Sequence of chain 1.H:
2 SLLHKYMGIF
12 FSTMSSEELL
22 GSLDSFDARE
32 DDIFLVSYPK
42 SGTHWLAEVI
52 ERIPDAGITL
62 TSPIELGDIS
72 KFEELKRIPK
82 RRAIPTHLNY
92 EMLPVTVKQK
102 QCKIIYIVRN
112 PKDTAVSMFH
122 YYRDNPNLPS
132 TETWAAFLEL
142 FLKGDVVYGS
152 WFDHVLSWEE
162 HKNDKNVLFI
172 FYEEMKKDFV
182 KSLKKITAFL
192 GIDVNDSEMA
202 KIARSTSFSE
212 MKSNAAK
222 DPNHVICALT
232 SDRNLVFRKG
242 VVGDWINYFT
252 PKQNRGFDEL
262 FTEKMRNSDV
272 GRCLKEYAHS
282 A

The small molecule below binds the protein below.
Small molecule (SMILES): Nc1ncnc2c1ncn2[C@@H]1O[C@H](COP(=O)(O)O)[C@@H](OP(=O)(O)O)[C@H]1O

Binding-site contacts:
Ligand atom O6P contacts residue LYS41 of chain 1.H at 3.5 Å (salt-bridge).
Ligand atom O3P contacts residue GLY241 of chain 1.H at 3.6 Å (h-bond).
Ligand atom P2 contacts residue THR44 of chain 1.H at 3.4 Å.
Ligand atom O2' contacts residue PHE209 of chain 1.H at 3.0 Å.
Ligand atom N3 contacts residue TYR173 of chain 1.H at 3.1 Å (h-bond).
Ligand atom N1 contacts residue TRP46 of chain 1.H at 3.0 Å.
Ligand atom O5P contacts residue LYS41 of chain 1.H at 2.7 Å.
Ligand atom N6 contacts residue SER208 of chain 1.H at 3.5 Å.
Ligand atom O2' contacts residue GLY241 of chain 1.H at 3.0 Å.
Ligand atom O1P contacts residue ARG239 of chain 1.H at 3.4 Å.
Ligand atom O1P contacts residue GLY241 of chain 1.H at 2.4 Å (h-bond).
Ligand atom N6 contacts residue THR207 of chain 1.H at 2.3 Å (h-bond).
Ligand atom O3P contacts residue ARG110 of chain 1.H at 3.1 Å (salt-bridge).
Ligand atom C2' contacts residue VAL237 of chain 1.H at 3.4 Å (hydrophobic).
Ligand atom C6 contacts residue THR207 of chain 1.H at 3.6 Å.
Ligand atom O2' contacts residue VAL237 of chain 1.H at 3.5 Å (h-bond).
Ligand atom N6 contacts residue MET212 of chain 1.H at 3.3 Å (h-bond).
Ligand atom C1' contacts residue TYR173 of chain 1.H at 3.5 Å (hydrophobic).
Ligand atom O5P contacts residue GLY43 of chain 1.H at 3.3 Å (h-bond).
Ligand atom O4P contacts residue HIS45 of chain 1.H at 2.4 Å (h-bond).
Ligand atom P2 contacts residue LYS41 of chain 1.H at 3.6 Å.
Ligand atom C2 contacts residue TRP46 of chain 1.H at 3.1 Å (hydrophobic).
Ligand atom O5P contacts residue SER42 of chain 1.H at 2.6 Å (h-bond).
Ligand atom O2P contacts residue ARG239 of chain 1.H at 3.2 Å (salt-bridge).
Ligand atom C6 contacts residue TRP46 of chain 1.H at 3.1 Å (hydrophobic).
Ligand atom N3 contacts residue TRP46 of chain 1.H at 3.6 Å.
Ligand atom O2P contacts residue SER118 of chain 1.H at 3.4 Å (h-bond).
Ligand atom C5 contacts residue TRP46 of chain 1.H at 3.6 Å (hydrophobic).
Ligand atom C2 contacts residue LYS177 of chain 1.H at 3.3 Å.
Ligand atom O4P contacts residue THR44 of chain 1.H at 2.6 Å (h-bond).
Ligand atom P1 contacts residue GLY241 of chain 1.H at 3.3 Å.
Ligand atom O6P contacts residue HIS45 of chain 1.H at 3.2 Å (h-bond).
Ligand atom P2 contacts residue HIS45 of chain 1.H at 3.6 Å.
Ligand atom O4P contacts residue GLY43 of chain 1.H at 3.6 Å.
Ligand atom O1P contacts residue LYS240 of chain 1.H at 2.5 Å (salt-bridge).
Ligand atom O3P contacts residue ARG239 of chain 1.H at 3.3 Å (salt-bridge).
Ligand atom N6 contacts residue PHE209 of chain 1.H at 3.3 Å (h-bond).
Ligand atom N6 contacts residue TRP46 of chain 1.H at 2.9 Å (h-bond).
Ligand atom O5P contacts residue THR44 of chain 1.H at 2.5 Å (h-bond).
Ligand atom O5' contacts residue GLY43 of chain 1.H at 3.5 Å (h-bond).